Binding-site contacts:
Ligand atom CAT contacts residue LEU812 of chain 1.B at 3.8 Å (hydrophobic).
Ligand atom CAP contacts residue ILE842 of chain 1.B at 3.3 Å (hydrophobic).
Ligand atom CAO contacts residue ALA845 of chain 1.B at 4.3 Å (hydrophobic).
Ligand atom CAT contacts residue GLY838 of chain 1.B at 4.3 Å.
Ligand atom CAT contacts residue HIS834 of chain 1.B at 3.2 Å.
Ligand atom CAC contacts residue ILE841 of chain 1.B at 3.4 Å (hydrophobic).
Ligand atom CBC contacts residue HIS834 of chain 1.B at 3.5 Å.
Ligand atom CAO contacts residue ILE842 of chain 1.B at 3.9 Å (hydrophobic).
Ligand atom CAM contacts residue TRP831 of chain 1.B at 3.6 Å (hydrophobic).
Ligand atom CAB contacts residue ALA845 of chain 1.B at 4.1 Å (hydrophobic).
Ligand atom CAR contacts residue LEU835 of chain 1.B at 4.3 Å (hydrophobic).
Ligand atom CAY contacts residue TRP831 of chain 1.B at 3.5 Å (hydrophobic).
Ligand atom CBC contacts residue LEU835 of chain 1.B at 3.8 Å (hydrophobic).
Ligand atom CAX contacts residue TRP831 of chain 1.B at 3.6 Å (hydrophobic).
Ligand atom CBE contacts residue ILE841 of chain 1.B at 4.3 Å (hydrophobic).
Ligand atom CAY contacts residue HIS834 of chain 1.B at 4.2 Å.
Ligand atom OAW contacts residue HIS834 of chain 1.B at 3.3 Å.
Ligand atom CAL contacts residue TRP831 of chain 1.B at 4.2 Å (hydrophobic).
Ligand atom CAS contacts residue GLY838 of chain 1.B at 3.7 Å.
Ligand atom OAW contacts residue LEU835 of chain 1.B at 4.3 Å.
Ligand atom CAX contacts residue HIS834 of chain 1.B at 4.1 Å.
Ligand atom CBA contacts residue ALA845 of chain 1.B at 4.3 Å (hydrophobic).
Ligand atom CBE contacts residue ILE842 of chain 1.B at 3.8 Å (hydrophobic).
Ligand atom CAS contacts residue ILE841 of chain 1.B at 3.9 Å (hydrophobic).
Ligand atom CAR contacts residue LEU812 of chain 1.B at 3.6 Å (hydrophobic).
Ligand atom OAW contacts residue TRP831 of chain 1.B at 3.9 Å.
Ligand atom OAG contacts residue LEU835 of chain 1.B at 4.2 Å.
Ligand atom CBF contacts residue GLY838 of chain 1.B at 3.8 Å.
Ligand atom CAJ contacts residue ALA845 of chain 1.B at 4.3 Å (hydrophobic).
Ligand atom CBB contacts residue ILE841 of chain 1.B at 4.1 Å (hydrophobic).
Ligand atom CAN contacts residue ALA845 of chain 1.B at 3.4 Å (hydrophobic).
Ligand atom OAF contacts residue THR830 of chain 1.B at 3.6 Å.
Ligand atom OAF contacts residue HIS834 of chain 1.B at 3.0 Å.
Ligand atom CBG contacts residue ILE842 of chain 1.B at 4.3 Å (hydrophobic).
Ligand atom CAO contacts residue ILE841 of chain 1.B at 4.1 Å (hydrophobic).
Ligand atom OAH contacts residue TRP831 of chain 1.B at 3.5 Å.
Ligand atom OAG contacts residue TRP831 of chain 1.B at 2.9 Å (h-bond).
Ligand atom OAF contacts residue TRP831 of chain 1.B at 3.4 Å.
Ligand atom CAQ contacts residue ILE842 of chain 1.B at 3.7 Å (hydrophobic).
Ligand atom CAR contacts residue HIS834 of chain 1.B at 3.2 Å.

The protein below binds the small molecule below.
Small molecule (SMILES): CC(C)CCC[C@@H](C)[C@H]1CC[C@H]2[C@@H]3CC=C4C[C@@H](OC(=O)CCC(=O)O)CC[C@]4(C)[C@H]3CC[C@]12C

Sequence of chain 1.B:
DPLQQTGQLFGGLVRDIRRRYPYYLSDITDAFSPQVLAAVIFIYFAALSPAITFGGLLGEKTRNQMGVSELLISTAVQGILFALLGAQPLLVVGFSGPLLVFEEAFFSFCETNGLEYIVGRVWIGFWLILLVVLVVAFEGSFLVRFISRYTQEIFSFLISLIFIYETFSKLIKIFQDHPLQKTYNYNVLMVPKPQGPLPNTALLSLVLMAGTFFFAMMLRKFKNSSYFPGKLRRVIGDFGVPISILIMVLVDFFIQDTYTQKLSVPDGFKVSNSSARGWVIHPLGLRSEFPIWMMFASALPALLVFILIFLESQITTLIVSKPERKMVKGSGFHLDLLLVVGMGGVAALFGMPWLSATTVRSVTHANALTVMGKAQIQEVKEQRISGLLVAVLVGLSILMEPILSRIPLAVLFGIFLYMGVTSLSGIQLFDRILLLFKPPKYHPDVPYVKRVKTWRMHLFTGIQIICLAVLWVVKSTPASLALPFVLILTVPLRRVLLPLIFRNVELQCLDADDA